Binding-site contacts:
Ligand atom O7 contacts residue ASN134 of chain 1.T at 3.1 Å (h-bond).
Ligand atom O5 contacts residue ASN134 of chain 1.T at 2.4 Å (h-bond).
Ligand atom C2 contacts residue ASN134 of chain 1.T at 2.4 Å.
Ligand atom N2 contacts residue ASN134 of chain 1.T at 2.9 Å (h-bond).
Ligand atom C8 contacts residue ASN134 of chain 1.T at 4.2 Å.
Ligand atom C1 contacts residue ASN134 of chain 1.T at 1.4 Å.
Ligand atom C4 contacts residue ASN134 of chain 1.T at 4.2 Å.
Ligand atom C5 contacts residue ASN134 of chain 1.T at 3.6 Å.
Ligand atom C3 contacts residue ASN134 of chain 1.T at 3.8 Å.
Ligand atom C7 contacts residue ASN134 of chain 1.T at 3.1 Å.

A small-molecule ligand and the protein it binds are described below.
Small molecule (SMILES): CC(=O)N[C@@H]1[C@@H](O)[C@H](O)[C@@H](CO)O[C@H]1O

Sequence of chain 1.T:
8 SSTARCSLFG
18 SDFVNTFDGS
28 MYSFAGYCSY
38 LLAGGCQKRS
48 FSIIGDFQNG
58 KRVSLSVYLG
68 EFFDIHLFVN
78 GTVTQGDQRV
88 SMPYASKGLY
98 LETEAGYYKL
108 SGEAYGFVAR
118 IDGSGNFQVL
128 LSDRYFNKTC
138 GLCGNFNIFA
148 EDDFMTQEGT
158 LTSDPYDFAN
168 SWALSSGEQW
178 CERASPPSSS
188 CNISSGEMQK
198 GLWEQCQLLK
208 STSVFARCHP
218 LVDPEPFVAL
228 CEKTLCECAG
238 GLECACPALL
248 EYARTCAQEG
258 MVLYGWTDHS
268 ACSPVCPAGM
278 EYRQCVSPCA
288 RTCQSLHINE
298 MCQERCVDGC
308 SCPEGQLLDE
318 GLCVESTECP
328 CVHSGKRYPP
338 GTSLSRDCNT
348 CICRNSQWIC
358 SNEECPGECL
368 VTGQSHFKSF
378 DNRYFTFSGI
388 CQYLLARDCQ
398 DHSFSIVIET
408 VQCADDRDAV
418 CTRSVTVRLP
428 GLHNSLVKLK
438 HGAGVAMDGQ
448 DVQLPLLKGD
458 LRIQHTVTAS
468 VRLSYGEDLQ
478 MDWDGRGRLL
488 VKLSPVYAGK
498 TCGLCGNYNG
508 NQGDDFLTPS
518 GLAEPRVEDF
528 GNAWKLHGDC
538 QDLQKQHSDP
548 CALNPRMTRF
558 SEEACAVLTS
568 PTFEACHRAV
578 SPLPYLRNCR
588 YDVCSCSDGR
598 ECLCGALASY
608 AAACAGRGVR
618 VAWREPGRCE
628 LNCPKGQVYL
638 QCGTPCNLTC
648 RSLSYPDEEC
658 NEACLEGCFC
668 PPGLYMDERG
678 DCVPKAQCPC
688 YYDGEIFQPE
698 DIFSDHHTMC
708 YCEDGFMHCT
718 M